Binding-site contacts:
Ligand atom O2 contacts residue DG10 of chain 1.F at 2.8 Å (h-bond).
Ligand atom C2' contacts residue ARG257 of chain 1.D at 1.4 Å.
Ligand atom N3 contacts residue DA4 of chain 1.F at 2.6 Å (h-bond).
Ligand atom O6 contacts residue DC3 of chain 1.F at 2.8 Å (h-bond).
Ligand atom OP1 contacts residue GLY88 of chain 1.D at 3.2 Å (h-bond).
Ligand atom C2 contacts residue DG6 of chain 1.F at 3.2 Å.
Ligand atom C1' contacts residue ARG257 of chain 1.D at 2.3 Å.
Ligand atom OP1 contacts residue ALA83 of chain 1.D at 3.0 Å (h-bond).
Ligand atom C1' contacts residue TYR253 of chain 1.D at 3.2 Å (hydrophobic).
Ligand atom OP1 contacts residue ARG81 of chain 1.D at 2.8 Å (salt-bridge).
Ligand atom O4 contacts residue DA9 of chain 1.F at 2.6 Å (h-bond).
Ligand atom O4 contacts residue DA4 of chain 1.F at 2.3 Å (h-bond).
Ligand atom P contacts residue MG1 of chain 1.L at 2.4 Å.
Ligand atom N1 contacts residue DC8 of chain 1.F at 3.1 Å (h-bond).
Ligand atom C3' contacts residue ARG257 of chain 1.D at 2.5 Å.
Ligand atom OP1 contacts residue LYS91 of chain 1.D at 3.2 Å.
Ligand atom O4' contacts residue ARG257 of chain 1.D at 3.2 Å (salt-bridge).
Ligand atom N6 contacts residue DT7 of chain 1.F at 3.1 Å (h-bond).
Ligand atom O3' contacts residue ASN114 of chain 1.D at 2.8 Å (h-bond).
Ligand atom C4' contacts residue SER80 of chain 1.D at 3.2 Å.
Ligand atom O2 contacts residue DA9 of chain 1.F at 3.1 Å (h-bond).
Ligand atom N3 contacts residue DA9 of chain 1.F at 2.7 Å (h-bond).
Ligand atom OP2 contacts residue ARG52 of chain 1.D at 2.9 Å (salt-bridge).
Ligand atom OP1 contacts residue MG1 of chain 1.L at 1.9 Å.
Ligand atom P contacts residue ASN114 of chain 1.D at 3.1 Å.
Ligand atom N2 contacts residue DA9 of chain 1.F at 3.2 Å.
Ligand atom C4 contacts residue DA4 of chain 1.F at 3.1 Å.
Ligand atom O3' contacts residue MG1 of chain 1.L at 2.1 Å.
Ligand atom O3' contacts residue SER80 of chain 1.D at 2.5 Å (h-bond).
Ligand atom O5' contacts residue MG1 of chain 1.L at 3.1 Å.
Ligand atom N4 contacts residue DG10 of chain 1.F at 3.0 Å (h-bond).
Ligand atom N2 contacts residue DG6 of chain 1.F at 3.1 Å.
Ligand atom N1 contacts residue DA9 of chain 1.F at 3.1 Å (h-bond).
Ligand atom O5' contacts residue ASN114 of chain 1.D at 2.7 Å (h-bond).
Ligand atom N2 contacts residue DC8 of chain 1.F at 2.9 Å (h-bond).
Ligand atom N3 contacts residue DG10 of chain 1.F at 3.0 Å (h-bond).
Ligand atom O2 contacts residue SER115 of chain 1.D at 2.6 Å (h-bond).
Ligand atom O6 contacts residue DC8 of chain 1.F at 3.2 Å (h-bond).
Ligand atom N3 contacts residue DG6 of chain 1.F at 3.0 Å (h-bond).
Ligand atom O2 contacts residue ASN119 of chain 1.D at 3.2 Å (h-bond).

Sequence of chain 1.D:
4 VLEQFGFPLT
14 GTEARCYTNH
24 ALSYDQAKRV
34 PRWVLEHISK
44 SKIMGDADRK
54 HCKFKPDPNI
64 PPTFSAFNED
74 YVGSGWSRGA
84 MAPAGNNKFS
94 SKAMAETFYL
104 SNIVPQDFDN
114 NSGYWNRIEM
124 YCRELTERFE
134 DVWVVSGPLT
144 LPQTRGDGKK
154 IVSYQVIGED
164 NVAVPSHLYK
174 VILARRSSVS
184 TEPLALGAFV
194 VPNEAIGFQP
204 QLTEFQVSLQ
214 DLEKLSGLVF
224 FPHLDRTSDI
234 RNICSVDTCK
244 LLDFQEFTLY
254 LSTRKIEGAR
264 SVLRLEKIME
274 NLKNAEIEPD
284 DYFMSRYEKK

The protein below binds the small molecule below.
Small molecule (SMILES): Cc1cn([C@H]2C[C@H](O[P](=O)(O)OC[C@H]3O[C@@H](n4cnc5c(=O)nc(N)[nH]c54)C[C@@H]3O[P](=O)(O)OC[C@H]3O[C@@H](n4cnc5c(N)ncnc54)C[C@@H]3O[P](=O)(O)OC[C@H]3O[C@@H](n4ccc(N)nc4=O)C[C@@H]3O[P](=O)(O)OC[C@H]3O[C@@H](n4cnc5c(=O)nc(N)[nH]c54)C[C@@H]3O[P](=O)(O)OC[C@H]3O[C@@H](n4cc(C)c(=O)[nH]c4=O)C[C@@H]3O[P](=O)(O)OC[C@H]3O[C@@H](n4cnc5c(=O)nc(N)[nH]c54)C[C@@H]3O)[C@@H](CO[P](=O)(O)O[C@H]3C[C@H](n4ccc(N)nc4=O)O[C@@H]3CO[P](=O)(O)O[C@H]3CCO[C@@H]3CO[PH](=O)O)O2)c(=O)[nH]c1=O